Sequence of chain 1.B:
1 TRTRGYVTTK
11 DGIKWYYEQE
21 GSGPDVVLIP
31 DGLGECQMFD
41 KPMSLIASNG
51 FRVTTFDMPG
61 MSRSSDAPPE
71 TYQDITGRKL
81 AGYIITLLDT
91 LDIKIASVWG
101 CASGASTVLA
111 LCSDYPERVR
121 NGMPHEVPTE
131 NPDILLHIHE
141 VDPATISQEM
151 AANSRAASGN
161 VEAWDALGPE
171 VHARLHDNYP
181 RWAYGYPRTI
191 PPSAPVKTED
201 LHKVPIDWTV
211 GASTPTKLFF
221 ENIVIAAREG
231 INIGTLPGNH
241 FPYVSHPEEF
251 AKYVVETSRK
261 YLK

Binding-site contacts:
Ligand atom C9P contacts residue HIS240 of chain 1.B at 3.5 Å.
Ligand atom C12 contacts residue ALA102 of chain 1.B at 3.5 Å (hydrophobic).
Ligand atom C8P contacts residue SER154 of chain 1.B at 3.6 Å.
Ligand atom C11 contacts residue TRP182 of chain 1.B at 3.4 Å (hydrophobic).
Ligand atom C4 contacts residue PRO128 of chain 1.B at 3.9 Å (hydrophobic).
Ligand atom O4 contacts residue ASN131 of chain 1.B at 2.7 Å (h-bond).
Ligand atom O10 contacts residue HIS240 of chain 1.B at 3.6 Å.
Ligand atom O4 contacts residue PRO187 of chain 1.B at 3.6 Å.
Ligand atom O12 contacts residue TRP182 of chain 1.B at 3.7 Å.
Ligand atom O6P contacts residue LEU135 of chain 1.B at 3.7 Å.
Ligand atom O2 contacts residue TYR186 of chain 1.B at 3.6 Å.
Ligand atom C12 contacts residue TRP182 of chain 1.B at 3.8 Å (hydrophobic).
Ligand atom O2 contacts residue TRP182 of chain 1.B at 2.8 Å (h-bond).
Ligand atom C2P contacts residue LEU135 of chain 1.B at 3.6 Å (hydrophobic).
Ligand atom C9P contacts residue PHE241 of chain 1.B at 4.0 Å (hydrophobic).
Ligand atom C7P contacts residue SER154 of chain 1.B at 3.6 Å.
Ligand atom C5 contacts residue PRO128 of chain 1.B at 4.0 Å (hydrophobic).
Ligand atom C6 contacts residue TRP182 of chain 1.B at 3.9 Å (hydrophobic).
Ligand atom O4 contacts residue PRO128 of chain 1.B at 4.0 Å.
Ligand atom C3 contacts residue TRP182 of chain 1.B at 3.8 Å (hydrophobic).
Ligand atom O10 contacts residue TRP182 of chain 1.B at 3.8 Å.
Ligand atom C2 contacts residue TRP182 of chain 1.B at 3.4 Å (hydrophobic).
Ligand atom C5 contacts residue LEU135 of chain 1.B at 3.9 Å (hydrophobic).
Ligand atom C11 contacts residue LEU33 of chain 1.B at 3.5 Å (hydrophobic).
Ligand atom C4 contacts residue ASN131 of chain 1.B at 3.4 Å.
Ligand atom C8P contacts residue MET150 of chain 1.B at 3.7 Å (hydrophobic).
Ligand atom C3 contacts residue ILE190 of chain 1.B at 3.8 Å (hydrophobic).
Ligand atom C1 contacts residue TRP182 of chain 1.B at 3.5 Å (hydrophobic).
Ligand atom C12 contacts residue HIS240 of chain 1.B at 4.0 Å.
Ligand atom O2 contacts residue GLY32 of chain 1.B at 3.9 Å.
Ligand atom C1P contacts residue HIS240 of chain 1.B at 4.0 Å.
Ligand atom O4 contacts residue PRO191 of chain 1.B at 3.3 Å.
Ligand atom C5 contacts residue ASN131 of chain 1.B at 3.2 Å.
Ligand atom O6P contacts residue MET150 of chain 1.B at 3.6 Å.
Ligand atom C1 contacts residue ALA102 of chain 1.B at 4.0 Å (hydrophobic).
Ligand atom O2 contacts residue SER103 of chain 1.B at 3.4 Å.
Ligand atom O12 contacts residue ALA102 of chain 1.B at 3.1 Å.
Ligand atom O12 contacts residue GLY32 of chain 1.B at 3.0 Å (h-bond).
Ligand atom O6P contacts residue ASN153 of chain 1.B at 4.1 Å.
Ligand atom C10 contacts residue HIS240 of chain 1.B at 3.6 Å.

The protein below binds the small molecule below.
Small molecule (SMILES): C[C@H]1CCCC(=O)CCC/C=C/c2cc(O)cc(O)c2C(=O)O1